Sequence of chain 6.E:
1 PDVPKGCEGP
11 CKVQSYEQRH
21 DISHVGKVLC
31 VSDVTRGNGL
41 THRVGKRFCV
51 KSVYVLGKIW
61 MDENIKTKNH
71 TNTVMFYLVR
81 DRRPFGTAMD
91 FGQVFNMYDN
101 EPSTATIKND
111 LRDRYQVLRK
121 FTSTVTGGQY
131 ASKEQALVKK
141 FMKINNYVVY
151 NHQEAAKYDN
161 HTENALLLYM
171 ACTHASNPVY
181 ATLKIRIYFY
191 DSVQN

This protein binds this small molecule.
Small molecule (SMILES): Nc1ccn([C@H]2C[C@H](O[P](=O)(O)OC[C@H]3O[C@@H](n4cnc5c(N)ncnc54)C[C@@H]3O[P](=O)(O)OC[C@H]3O[C@@H](n4cnc5c(N)ncnc54)C[C@@H]3O[P](=O)(O)OC[C@H]3O[C@@H](n4ccc(N)nc4=O)C[C@@H]3O[P](=O)(O)OC[C@H]3O[C@@H](n4ccc(N)nc4=O)C[C@@H]3O[P](=O)(O)OC[C@H]3O[C@@H](n4cnc5c(N)ncnc54)C[C@@H]3O[P](=O)(O)OC[C@H]3O[C@@H](n4ccc(N)nc4=O)C[C@@H]3O)[C@@H](COP(=O)=O)O2)c(=O)n1

Sequence of chain 10.K:
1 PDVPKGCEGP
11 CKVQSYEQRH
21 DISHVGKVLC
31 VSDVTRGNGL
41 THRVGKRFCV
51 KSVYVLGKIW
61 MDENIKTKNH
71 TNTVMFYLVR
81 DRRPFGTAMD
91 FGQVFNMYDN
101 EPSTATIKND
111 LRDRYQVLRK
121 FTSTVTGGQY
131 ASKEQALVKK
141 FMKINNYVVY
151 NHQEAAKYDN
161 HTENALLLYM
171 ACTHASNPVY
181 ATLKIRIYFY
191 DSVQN

Sequence of chain 10.C:
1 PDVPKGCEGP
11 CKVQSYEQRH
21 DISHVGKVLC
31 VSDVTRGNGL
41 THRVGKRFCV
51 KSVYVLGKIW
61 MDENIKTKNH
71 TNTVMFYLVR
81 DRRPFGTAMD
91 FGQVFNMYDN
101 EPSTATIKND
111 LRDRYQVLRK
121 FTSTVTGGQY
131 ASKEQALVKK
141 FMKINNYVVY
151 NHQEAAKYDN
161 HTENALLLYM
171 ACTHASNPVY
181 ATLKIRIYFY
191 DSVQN

Binding-site contacts:
Ligand atom OP2 contacts residue ASN195 of chain 6.E at 3.1 Å (h-bond).
Ligand atom OP1 contacts residue ARG119 of chain 10.K at 3.5 Å.
Ligand atom P contacts residue ARG82 of chain 10.K at 3.7 Å.
Ligand atom C5' contacts residue ARG82 of chain 10.K at 3.7 Å.
Ligand atom N7 contacts residue PHE141 of chain 10.C at 3.5 Å.
Ligand atom OP1 contacts residue ARG82 of chain 10.K at 3.0 Å (salt-bridge).
Ligand atom C4' contacts residue ARG82 of chain 10.K at 3.7 Å.
Ligand atom C5' contacts residue ARG47 of chain 6.E at 3.5 Å.
Ligand atom O2 contacts residue TYR188 of chain 10.C at 3.0 Å.
Ligand atom O3' contacts residue LEU118 of chain 10.K at 3.5 Å (h-bond).
Ligand atom C4 contacts residue PHE141 of chain 10.C at 3.5 Å (hydrophobic).
Ligand atom O3' contacts residue ARG82 of chain 10.K at 3.1 Å (salt-bridge).
Ligand atom C5' contacts residue ARG112 of chain 10.K at 3.7 Å.
Ligand atom OP2 contacts residue ARG47 of chain 6.E at 2.5 Å (salt-bridge).
Ligand atom N3 contacts residue PHE141 of chain 10.C at 3.7 Å.
Ligand atom O4' contacts residue ARG80 of chain 10.K at 3.1 Å (salt-bridge).
Ligand atom OP2 contacts residue TYR188 of chain 10.C at 2.7 Å (h-bond).
Ligand atom OP2 contacts residue LYS120 of chain 10.K at 2.9 Å (salt-bridge).
Ligand atom C2' contacts residue TYR188 of chain 10.C at 3.1 Å (hydrophobic).
Ligand atom C6 contacts residue CYS11 of chain 10.C at 3.7 Å (hydrophobic).
Ligand atom O5' contacts residue ARG112 of chain 10.K at 3.2 Å.
Ligand atom OP1 contacts residue LYS120 of chain 10.K at 3.0 Å (salt-bridge).
Ligand atom C4' contacts residue ARG80 of chain 10.K at 3.5 Å.
Ligand atom OP2 contacts residue ARG186 of chain 10.C at 3.0 Å (salt-bridge).
Ligand atom C2 contacts residue PHE141 of chain 10.C at 3.5 Å (hydrophobic).
Ligand atom N1 contacts residue PHE141 of chain 10.C at 3.4 Å.
Ligand atom N4 contacts residue LYS51 of chain 10.C at 3.4 Å.
Ligand atom C5 contacts residue PHE141 of chain 10.C at 3.3 Å (hydrophobic).
Ligand atom C3' contacts residue TYR188 of chain 10.C at 3.2 Å (hydrophobic).
Ligand atom C2' contacts residue CYS11 of chain 10.C at 3.5 Å (hydrophobic).
Ligand atom P contacts residue TYR188 of chain 10.C at 3.5 Å.
Ligand atom C6 contacts residue PHE141 of chain 10.C at 3.4 Å (hydrophobic).
Ligand atom OP1 contacts residue ARG112 of chain 10.K at 2.7 Å (salt-bridge).
Ligand atom N6 contacts residue PHE141 of chain 10.C at 3.4 Å.
Ligand atom OP2 contacts residue TYR54 of chain 10.C at 2.7 Å (h-bond).
Ligand atom OP1 contacts residue VAL117 of chain 10.K at 3.6 Å.
Ligand atom C5 contacts residue ASP2 of chain 10.C at 3.7 Å.
Ligand atom O3' contacts residue ARG119 of chain 10.K at 3.7 Å.
Ligand atom O3' contacts residue TYR188 of chain 10.C at 3.0 Å (h-bond).
Ligand atom OP1 contacts residue ASP113 of chain 10.K at 2.9 Å (salt-bridge).